Binding-site contacts:
Ligand atom C3 contacts residue HIS68 of chain 1.D at 3.5 Å.
Ligand atom N2 contacts residue CYS64 of chain 1.D at 3.5 Å.
Ligand atom N1 contacts residue VAL500 of chain 1.D at 3.8 Å.
Ligand atom C1 contacts residue CYS546 of chain 1.D at 3.7 Å (hydrophobic).
Ligand atom C2 contacts residue NI1 of chain 1.O at 3.7 Å.
Ligand atom C2 contacts residue CYS549 of chain 1.D at 4.1 Å (hydrophobic).
Ligand atom FE contacts residue CYS64 of chain 1.D at 2.2 Å.
Ligand atom N2 contacts residue ALA477 of chain 1.D at 3.6 Å.
Ligand atom FE contacts residue NI1 of chain 1.O at 2.6 Å.
Ligand atom N1 contacts residue SER502 of chain 1.D at 2.7 Å (h-bond).
Ligand atom FE contacts residue CYS546 of chain 1.D at 4.1 Å.
Ligand atom O3 contacts residue CYS549 of chain 1.D at 4.0 Å.
Ligand atom C1 contacts residue SER502 of chain 1.D at 3.7 Å.
Ligand atom C3 contacts residue CYS64 of chain 1.D at 3.2 Å (hydrophobic).
Ligand atom N1 contacts residue ARG479 of chain 1.D at 3.6 Å.
Ligand atom C1 contacts residue VAL500 of chain 1.D at 3.7 Å (hydrophobic).
Ligand atom C1 contacts residue NI1 of chain 1.O at 3.7 Å.
Ligand atom N1 contacts residue CYS549 of chain 1.D at 3.4 Å.
Ligand atom C3 contacts residue THR67 of chain 1.D at 3.8 Å.
Ligand atom C1 contacts residue CYS64 of chain 1.D at 4.1 Å (hydrophobic).
Ligand atom O3 contacts residue ALA477 of chain 1.D at 3.8 Å.
Ligand atom O3 contacts residue CYS64 of chain 1.D at 4.1 Å.
Ligand atom O3 contacts residue LEU482 of chain 1.D at 3.5 Å.
Ligand atom C3 contacts residue VAL500 of chain 1.D at 3.5 Å (hydrophobic).
Ligand atom C1 contacts residue PRO501 of chain 1.D at 3.7 Å (hydrophobic).
Ligand atom C2 contacts residue CYS64 of chain 1.D at 3.0 Å (hydrophobic).
Ligand atom N2 contacts residue ARG479 of chain 1.D at 3.1 Å (salt-bridge).
Ligand atom O3 contacts residue HIS68 of chain 1.D at 3.6 Å (h-bond).
Ligand atom C1 contacts residue CYS549 of chain 1.D at 3.0 Å (hydrophobic).
Ligand atom N2 contacts residue PRO478 of chain 1.D at 3.4 Å.
Ligand atom N1 contacts residue CYS546 of chain 1.D at 3.8 Å.
Ligand atom O3 contacts residue VAL500 of chain 1.D at 3.5 Å.
Ligand atom N1 contacts residue PRO501 of chain 1.D at 3.6 Å.
Ligand atom FE contacts residue CYS549 of chain 1.D at 2.3 Å.
Ligand atom C2 contacts residue ARG479 of chain 1.D at 3.5 Å.
Ligand atom O3 contacts residue THR67 of chain 1.D at 3.7 Å.
Ligand atom O3 contacts residue PRO501 of chain 1.D at 3.3 Å.
Ligand atom C3 contacts residue CYS549 of chain 1.D at 3.1 Å (hydrophobic).
Ligand atom C1 contacts residue ARG479 of chain 1.D at 3.6 Å.
Ligand atom C3 contacts residue PRO501 of chain 1.D at 3.8 Å (hydrophobic).

The protein below binds the small molecule below.
Small molecule (SMILES): N#C[Fe](=C=O)C#N

Sequence of chain 1.D:
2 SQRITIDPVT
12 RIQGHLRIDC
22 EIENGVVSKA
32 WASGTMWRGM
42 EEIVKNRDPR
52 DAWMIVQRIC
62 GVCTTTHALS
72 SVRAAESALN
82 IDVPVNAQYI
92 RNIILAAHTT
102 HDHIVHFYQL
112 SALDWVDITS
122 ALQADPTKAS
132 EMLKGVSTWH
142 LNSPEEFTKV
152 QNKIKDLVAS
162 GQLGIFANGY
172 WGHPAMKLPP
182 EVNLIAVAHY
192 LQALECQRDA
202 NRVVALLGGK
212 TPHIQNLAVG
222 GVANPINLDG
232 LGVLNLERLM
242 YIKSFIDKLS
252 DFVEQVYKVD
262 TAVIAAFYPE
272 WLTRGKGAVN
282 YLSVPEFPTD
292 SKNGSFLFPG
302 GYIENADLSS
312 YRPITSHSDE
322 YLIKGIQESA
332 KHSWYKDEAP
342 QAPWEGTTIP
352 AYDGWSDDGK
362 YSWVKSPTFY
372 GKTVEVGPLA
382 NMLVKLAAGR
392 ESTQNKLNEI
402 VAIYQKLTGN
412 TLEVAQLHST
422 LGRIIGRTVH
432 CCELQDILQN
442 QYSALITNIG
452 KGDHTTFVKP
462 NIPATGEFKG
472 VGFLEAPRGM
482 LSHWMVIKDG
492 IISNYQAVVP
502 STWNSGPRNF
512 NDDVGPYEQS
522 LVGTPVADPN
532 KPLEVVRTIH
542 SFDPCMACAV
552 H